Sequence of chain 1.NA:
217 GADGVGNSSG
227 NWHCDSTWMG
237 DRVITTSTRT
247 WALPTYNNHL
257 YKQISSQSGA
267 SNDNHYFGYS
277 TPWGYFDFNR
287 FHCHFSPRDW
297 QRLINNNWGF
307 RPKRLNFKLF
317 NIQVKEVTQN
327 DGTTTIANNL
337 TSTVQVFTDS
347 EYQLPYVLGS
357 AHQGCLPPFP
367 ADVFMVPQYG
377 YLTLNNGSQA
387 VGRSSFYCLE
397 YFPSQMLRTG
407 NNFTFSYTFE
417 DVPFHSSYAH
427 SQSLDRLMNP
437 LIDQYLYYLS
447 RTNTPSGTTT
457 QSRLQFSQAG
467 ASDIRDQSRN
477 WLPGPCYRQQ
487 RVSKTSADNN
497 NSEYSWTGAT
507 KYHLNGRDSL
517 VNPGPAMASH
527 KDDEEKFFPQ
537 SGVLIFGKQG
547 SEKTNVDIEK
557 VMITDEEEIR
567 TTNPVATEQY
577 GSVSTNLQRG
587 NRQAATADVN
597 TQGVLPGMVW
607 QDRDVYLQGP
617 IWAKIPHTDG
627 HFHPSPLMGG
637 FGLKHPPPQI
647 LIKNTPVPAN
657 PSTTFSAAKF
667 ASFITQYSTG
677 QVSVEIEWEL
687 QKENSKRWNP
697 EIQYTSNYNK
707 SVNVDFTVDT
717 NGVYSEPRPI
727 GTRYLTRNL

The protein below binds the small molecule below.
Small molecule (SMILES): Nc1ncnc2c1ncn2[C@H]1C[C@H](O)[C@@H](COP(=O)(O)O)O1

Binding-site contacts:
Ligand atom O4' contacts residue PRO630 of chain 1.NA at 3.4 Å.
Ligand atom C5 contacts residue SER631 of chain 1.NA at 3.9 Å.
Ligand atom C6 contacts residue SER631 of chain 1.NA at 4.3 Å.
Ligand atom O4' contacts residue HIS629 of chain 1.NA at 4.2 Å.
Ligand atom N7 contacts residue PRO419 of chain 1.NA at 4.0 Å.
Ligand atom N1 contacts residue VAL418 of chain 1.NA at 4.1 Å.
Ligand atom N7 contacts residue SER631 of chain 1.NA at 3.3 Å.
Ligand atom C4 contacts residue PRO630 of chain 1.NA at 3.6 Å (hydrophobic).
Ligand atom C5 contacts residue PRO630 of chain 1.NA at 4.1 Å (hydrophobic).
Ligand atom C2 contacts residue PRO630 of chain 1.NA at 3.5 Å (hydrophobic).
Ligand atom O1P contacts residue LYS640 of chain 1.NA at 4.4 Å.
Ligand atom O5' contacts residue PRO630 of chain 1.NA at 3.9 Å.
Ligand atom C8 contacts residue HIS629 of chain 1.NA at 3.6 Å.
Ligand atom C6 contacts residue PRO419 of chain 1.NA at 4.1 Å (hydrophobic).
Ligand atom N1 contacts residue PRO419 of chain 1.NA at 4.4 Å.
Ligand atom C4 contacts residue SER631 of chain 1.NA at 4.4 Å.
Ligand atom N3 contacts residue PRO630 of chain 1.NA at 3.3 Å.
Ligand atom C1' contacts residue HIS629 of chain 1.NA at 3.8 Å.
Ligand atom C1' contacts residue PRO630 of chain 1.NA at 4.0 Å (hydrophobic).
Ligand atom N9 contacts residue PRO630 of chain 1.NA at 4.0 Å.
Ligand atom C6 contacts residue VAL418 of chain 1.NA at 4.0 Å (hydrophobic).
Ligand atom N1 contacts residue PRO630 of chain 1.NA at 4.0 Å.
Ligand atom C5 contacts residue PRO419 of chain 1.NA at 4.0 Å (hydrophobic).
Ligand atom C4 contacts residue PRO419 of chain 1.NA at 4.4 Å (hydrophobic).
Ligand atom C6 contacts residue GLY638 of chain 1.NA at 3.9 Å.
Ligand atom C6 contacts residue PRO630 of chain 1.NA at 4.3 Å (hydrophobic).
Ligand atom C2' contacts residue HIS629 of chain 1.NA at 4.5 Å.
Ligand atom N7 contacts residue HIS629 of chain 1.NA at 4.3 Å.
Ligand atom N6 contacts residue VAL418 of chain 1.NA at 3.5 Å.
Ligand atom N6 contacts residue PRO419 of chain 1.NA at 4.5 Å.
Ligand atom O1P contacts residue PRO630 of chain 1.NA at 4.3 Å.
Ligand atom N9 contacts residue HIS629 of chain 1.NA at 4.3 Å.
Ligand atom C8 contacts residue SER631 of chain 1.NA at 3.8 Å.
Ligand atom C8 contacts residue PRO419 of chain 1.NA at 4.4 Å (hydrophobic).
Ligand atom N6 contacts residue PHE637 of chain 1.NA at 4.0 Å.
Ligand atom P contacts residue HIS627 of chain 1.NA at 4.0 Å.
Ligand atom N1 contacts residue GLY638 of chain 1.NA at 3.5 Å (h-bond).
Ligand atom P contacts residue PRO630 of chain 1.NA at 4.5 Å.
Ligand atom N6 contacts residue SER631 of chain 1.NA at 4.2 Å.
Ligand atom N6 contacts residue GLY638 of chain 1.NA at 3.0 Å (h-bond).